Sequence of chain 5.F:
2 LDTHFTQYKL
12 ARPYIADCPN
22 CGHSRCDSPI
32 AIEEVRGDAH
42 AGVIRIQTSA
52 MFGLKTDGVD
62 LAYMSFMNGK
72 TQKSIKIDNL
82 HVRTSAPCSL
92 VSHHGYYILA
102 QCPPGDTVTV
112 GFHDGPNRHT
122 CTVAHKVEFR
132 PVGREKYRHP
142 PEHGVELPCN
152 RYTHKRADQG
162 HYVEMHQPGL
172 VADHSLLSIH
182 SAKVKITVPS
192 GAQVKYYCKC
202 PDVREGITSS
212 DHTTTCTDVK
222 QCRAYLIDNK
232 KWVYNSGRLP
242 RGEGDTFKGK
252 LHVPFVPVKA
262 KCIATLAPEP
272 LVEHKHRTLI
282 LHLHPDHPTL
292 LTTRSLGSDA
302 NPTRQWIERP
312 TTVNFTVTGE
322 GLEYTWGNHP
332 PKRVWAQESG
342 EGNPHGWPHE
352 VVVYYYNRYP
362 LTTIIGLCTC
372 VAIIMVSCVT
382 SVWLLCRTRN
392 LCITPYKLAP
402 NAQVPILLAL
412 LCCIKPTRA

Binding-site contacts:
Ligand atom O6A contacts residue HIS155 of chain 5.F at 3.8 Å.
Ligand atom C4 contacts residue LYS156 of chain 5.F at 4.0 Å.
Ligand atom C6 contacts residue SER93 of chain 5.F at 4.0 Å.
Ligand atom O5 contacts residue HIS155 of chain 5.F at 3.6 Å.
Ligand atom C2 contacts residue ALA158 of chain 5.F at 3.7 Å (hydrophobic).
Ligand atom OAF contacts residue THR4 of chain 5.F at 2.9 Å (h-bond).
Ligand atom O5 contacts residue ARG157 of chain 5.F at 3.8 Å.
Ligand atom O4 contacts residue SER93 of chain 5.F at 3.0 Å (h-bond).
Ligand atom O6A contacts residue SER93 of chain 5.F at 3.2 Å.
Ligand atom OAH contacts residue THR4 of chain 5.F at 3.7 Å.
Ligand atom O6B contacts residue HIS155 of chain 5.F at 3.3 Å (h-bond).
Ligand atom C6 contacts residue HIS155 of chain 5.F at 3.4 Å.
Ligand atom SAG contacts residue THR4 of chain 5.F at 3.9 Å.
Ligand atom O6B contacts residue LEU62 of chain 5.F at 4.0 Å.
Ligand atom OAF contacts residue ARG157 of chain 5.F at 2.8 Å (salt-bridge).
Ligand atom OAH contacts residue ASP3 of chain 5.F at 4.0 Å.
Ligand atom C3 contacts residue ALA158 of chain 5.F at 4.0 Å (hydrophobic).
Ligand atom O6A contacts residue HIS94 of chain 5.F at 3.2 Å (h-bond).
Ligand atom O4 contacts residue LYS156 of chain 5.F at 3.5 Å.
Ligand atom O3 contacts residue ALA158 of chain 5.F at 3.0 Å (h-bond).
Ligand atom OAH contacts residue LEU2 of chain 5.F at 2.8 Å (h-bond).
Ligand atom O6B contacts residue LYS156 of chain 5.F at 3.3 Å.
Ligand atom C6 contacts residue HIS94 of chain 5.F at 3.9 Å.
Ligand atom SAG contacts residue ARG157 of chain 5.F at 3.6 Å (salt-bridge).
Ligand atom O5 contacts residue LYS156 of chain 5.F at 3.4 Å.
Ligand atom OAF contacts residue ALA158 of chain 5.F at 3.3 Å.
Ligand atom O6B contacts residue HIS94 of chain 5.F at 4.0 Å.
Ligand atom O3 contacts residue ARG157 of chain 5.F at 3.3 Å (salt-bridge).
Ligand atom C5 contacts residue HIS155 of chain 5.F at 4.0 Å.
Ligand atom O4 contacts residue HIS155 of chain 5.F at 3.5 Å (h-bond).
Ligand atom O6B contacts residue ARG157 of chain 5.F at 3.3 Å (salt-bridge).
Ligand atom O5B contacts residue LYS156 of chain 5.F at 3.3 Å.
Ligand atom C3 contacts residue LYS156 of chain 5.F at 4.0 Å.
Ligand atom C3 contacts residue ARG157 of chain 5.F at 3.7 Å.
Ligand atom C6 contacts residue LEU62 of chain 5.F at 3.5 Å (hydrophobic).
Ligand atom OAH contacts residue ARG157 of chain 5.F at 3.1 Å (salt-bridge).
Ligand atom O6A contacts residue LEU62 of chain 5.F at 3.4 Å.
Ligand atom C5 contacts residue LEU62 of chain 5.F at 3.8 Å (hydrophobic).
Ligand atom OBI contacts residue LYS156 of chain 5.F at 4.0 Å.
Ligand atom O3 contacts residue LYS156 of chain 5.F at 3.0 Å.

A small-molecule ligand and the protein it binds are described below.
Small molecule (SMILES): O=C(O)[C@@H]1O[C@H](O[C@H]2[C@@H](OS(=O)(=O)O)O[C@@H](O)[C@H](NS(=O)(=O)O)[C@H]2O)[C@@H](OS(=O)(=O)O)[C@H](O)[C@@H]1O